Sequence of chain 1.D:
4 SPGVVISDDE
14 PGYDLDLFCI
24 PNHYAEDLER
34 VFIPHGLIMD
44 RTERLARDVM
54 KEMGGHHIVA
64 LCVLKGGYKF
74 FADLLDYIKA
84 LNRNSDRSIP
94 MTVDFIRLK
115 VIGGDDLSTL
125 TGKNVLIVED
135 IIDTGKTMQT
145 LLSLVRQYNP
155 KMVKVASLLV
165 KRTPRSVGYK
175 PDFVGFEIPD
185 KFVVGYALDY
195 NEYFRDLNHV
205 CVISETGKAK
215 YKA

Binding-site contacts:
Ligand atom PBC contacts residue GLY139 of chain 1.D at 3.5 Å.
Ligand atom OAC contacts residue GLY139 of chain 1.D at 3.6 Å (h-bond).
Ligand atom O6 contacts residue VAL187 of chain 1.D at 3.1 Å (h-bond).
Ligand atom PBC contacts residue THR138 of chain 1.D at 3.3 Å.
Ligand atom N7 contacts residue LYS165 of chain 1.D at 3.0 Å (salt-bridge).
Ligand atom PBD contacts residue PO41 of chain 1.R at 3.6 Å.
Ligand atom PBC contacts residue ASP137 of chain 1.D at 3.8 Å.
Ligand atom OAG contacts residue PO41 of chain 1.R at 3.1 Å (h-bond).
Ligand atom CAQ contacts residue PO41 of chain 1.R at 2.9 Å.
Ligand atom OAF contacts residue ASP137 of chain 1.D at 2.8 Å (salt-bridge).
Ligand atom O6 contacts residue PHE186 of chain 1.D at 3.4 Å.
Ligand atom N2 contacts residue VAL187 of chain 1.D at 2.9 Å (h-bond).
Ligand atom O6 contacts residue ILE135 of chain 1.D at 3.8 Å.
Ligand atom N2 contacts residue ASP193 of chain 1.D at 2.8 Å (salt-bridge).
Ligand atom O6 contacts residue LYS185 of chain 1.D at 3.3 Å (salt-bridge).
Ligand atom CAK contacts residue ILE135 of chain 1.D at 3.8 Å (hydrophobic).
Ligand atom C6 contacts residue PHE186 of chain 1.D at 3.6 Å (hydrophobic).
Ligand atom C2 contacts residue PHE186 of chain 1.D at 3.4 Å (hydrophobic).
Ligand atom N2 contacts residue LEU192 of chain 1.D at 3.5 Å.
Ligand atom OAE contacts residue THR141 of chain 1.D at 2.6 Å (h-bond).
Ligand atom N1 contacts residue PHE186 of chain 1.D at 3.6 Å.
Ligand atom CAP contacts residue ASP137 of chain 1.D at 3.7 Å.
Ligand atom OAC contacts residue THR138 of chain 1.D at 2.3 Å (h-bond).
Ligand atom OAE contacts residue THR138 of chain 1.D at 3.4 Å (h-bond).
Ligand atom BR8 contacts residue ASP137 of chain 1.D at 3.2 Å.
Ligand atom OAF contacts residue GLY139 of chain 1.D at 2.6 Å (h-bond).
Ligand atom O6 contacts residue LYS165 of chain 1.D at 2.9 Å (salt-bridge).
Ligand atom C4 contacts residue PHE186 of chain 1.D at 3.7 Å (hydrophobic).
Ligand atom OAE contacts residue LYS140 of chain 1.D at 3.4 Å (salt-bridge).
Ligand atom C2 contacts residue VAL187 of chain 1.D at 3.2 Å (hydrophobic).
Ligand atom CAN contacts residue PO41 of chain 1.R at 3.3 Å.
Ligand atom OAF contacts residue THR138 of chain 1.D at 3.0 Å (h-bond).
Ligand atom C6 contacts residue LYS165 of chain 1.D at 3.7 Å.
Ligand atom OAC contacts residue ASP137 of chain 1.D at 3.4 Å.
Ligand atom N2 contacts residue PHE186 of chain 1.D at 3.5 Å.
Ligand atom C5 contacts residue LYS165 of chain 1.D at 3.6 Å.
Ligand atom N3 contacts residue PHE186 of chain 1.D at 3.6 Å.
Ligand atom N1 contacts residue VAL187 of chain 1.D at 2.6 Å (h-bond).
Ligand atom CAK contacts residue THR141 of chain 1.D at 3.6 Å.
Ligand atom C6 contacts residue VAL187 of chain 1.D at 3.7 Å (hydrophobic).

The protein below binds the small molecule below.
Small molecule (SMILES): Nc1nc2c(nc(Br)n2CCN(/C=C/P(=O)(O)O)CCO/C=C/P(=O)(O)O)c(=O)[nH]1